Binding-site contacts:
Ligand atom O5 contacts residue ASN61 of chain 1.B at 2.3 Å (h-bond).
Ligand atom O7 contacts residue ASN61 of chain 1.B at 2.9 Å (h-bond).
Ligand atom C5 contacts residue ASN61 of chain 1.B at 3.6 Å.
Ligand atom C8 contacts residue ASN61 of chain 1.B at 4.4 Å.
Ligand atom C1 contacts residue ASN61 of chain 1.B at 1.4 Å.
Ligand atom N2 contacts residue ASN61 of chain 1.B at 2.9 Å (h-bond).
Ligand atom C4 contacts residue ASN61 of chain 1.B at 4.0 Å.
Ligand atom C6 contacts residue TYR28 of chain 1.B at 3.5 Å (hydrophobic).
Ligand atom C5 contacts residue TYR28 of chain 1.B at 3.6 Å (hydrophobic).
Ligand atom O5 contacts residue TYR28 of chain 1.B at 3.8 Å.
Ligand atom C2 contacts residue ASN61 of chain 1.B at 2.3 Å.
Ligand atom C3 contacts residue ASN61 of chain 1.B at 3.7 Å.
Ligand atom C1 contacts residue TYR28 of chain 1.B at 3.8 Å (hydrophobic).
Ligand atom C7 contacts residue ASN61 of chain 1.B at 3.1 Å.

A small-molecule ligand and the protein it binds are described below.
Small molecule (SMILES): CC(=O)N[C@@H]1[C@@H](O)[C@H](O)[C@@H](CO)O[C@H]1O

Sequence of chain 1.B:
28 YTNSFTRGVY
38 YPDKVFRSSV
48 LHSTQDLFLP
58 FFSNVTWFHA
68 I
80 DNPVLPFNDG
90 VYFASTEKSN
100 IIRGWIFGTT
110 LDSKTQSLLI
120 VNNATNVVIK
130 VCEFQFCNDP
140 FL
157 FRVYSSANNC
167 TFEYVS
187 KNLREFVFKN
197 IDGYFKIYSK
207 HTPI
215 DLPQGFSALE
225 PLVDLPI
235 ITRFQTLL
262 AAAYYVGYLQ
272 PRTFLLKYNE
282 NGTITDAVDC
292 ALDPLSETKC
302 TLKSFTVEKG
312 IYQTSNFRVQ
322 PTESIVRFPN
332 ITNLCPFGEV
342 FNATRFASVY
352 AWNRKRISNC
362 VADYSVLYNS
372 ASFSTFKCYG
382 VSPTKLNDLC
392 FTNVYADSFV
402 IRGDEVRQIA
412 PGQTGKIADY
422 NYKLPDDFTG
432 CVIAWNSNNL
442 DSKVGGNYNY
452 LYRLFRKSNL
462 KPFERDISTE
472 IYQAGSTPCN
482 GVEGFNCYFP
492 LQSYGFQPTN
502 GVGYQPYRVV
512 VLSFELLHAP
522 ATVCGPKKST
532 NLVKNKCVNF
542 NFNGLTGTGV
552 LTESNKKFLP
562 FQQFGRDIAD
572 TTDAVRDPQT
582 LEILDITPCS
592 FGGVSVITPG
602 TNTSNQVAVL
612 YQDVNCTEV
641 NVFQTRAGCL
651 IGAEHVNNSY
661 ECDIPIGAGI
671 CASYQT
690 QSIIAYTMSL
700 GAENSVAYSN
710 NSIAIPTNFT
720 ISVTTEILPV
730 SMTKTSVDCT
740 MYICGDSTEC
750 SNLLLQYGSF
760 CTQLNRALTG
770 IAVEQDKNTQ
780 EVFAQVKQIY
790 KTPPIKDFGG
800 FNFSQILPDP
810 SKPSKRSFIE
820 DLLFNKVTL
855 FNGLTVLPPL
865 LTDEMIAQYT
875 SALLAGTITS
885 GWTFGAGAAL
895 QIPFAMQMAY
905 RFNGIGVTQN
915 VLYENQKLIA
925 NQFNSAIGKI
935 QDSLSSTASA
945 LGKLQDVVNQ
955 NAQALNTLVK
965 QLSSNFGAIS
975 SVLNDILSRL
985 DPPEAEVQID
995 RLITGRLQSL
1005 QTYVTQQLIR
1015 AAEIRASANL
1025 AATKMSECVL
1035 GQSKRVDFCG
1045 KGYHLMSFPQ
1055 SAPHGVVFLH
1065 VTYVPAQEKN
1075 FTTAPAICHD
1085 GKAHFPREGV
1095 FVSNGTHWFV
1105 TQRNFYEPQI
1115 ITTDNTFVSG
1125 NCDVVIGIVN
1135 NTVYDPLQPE